Binding-site contacts:
Ligand atom N contacts residue PHE174 of chain 1.A at 3.6 Å.
Ligand atom CG1 contacts residue LEU216 of chain 1.A at 3.6 Å (hydrophobic).
Ligand atom O contacts residue GLU175 of chain 1.A at 2.9 Å (salt-bridge).
Ligand atom C contacts residue PHE174 of chain 1.A at 3.6 Å (hydrophobic).
Ligand atom CA contacts residue ALA173 of chain 1.A at 3.3 Å (hydrophobic).
Ligand atom C contacts residue CYS139 of chain 1.A at 2.9 Å (hydrophobic).
Ligand atom C contacts residue HIS90 of chain 1.A at 3.3 Å.
Ligand atom C contacts residue GLU175 of chain 1.A at 3.5 Å.
Ligand atom O contacts residue CYS139 of chain 1.A at 3.6 Å.
Ligand atom O1 contacts residue ILE176 of chain 1.A at 3.6 Å.
Ligand atom CZ contacts residue ASP40 of chain 1.A at 3.6 Å.
Ligand atom CA contacts residue CYS139 of chain 1.A at 3.7 Å (hydrophobic).
Ligand atom CG1 contacts residue ILE176 of chain 1.A at 3.4 Å (hydrophobic).
Ligand atom O contacts residue GLY91 of chain 1.A at 3.7 Å.
Ligand atom N contacts residue ALA173 of chain 1.A at 2.9 Å (h-bond).
Ligand atom CB contacts residue ALA173 of chain 1.A at 3.6 Å (hydrophobic).
Ligand atom CB contacts residue GLY89 of chain 1.A at 3.4 Å.
Ligand atom NH2 contacts residue ALA36 of chain 1.A at 3.5 Å.
Ligand atom C1 contacts residue CYS139 of chain 1.A at 1.9 Å (hydrophobic).
Ligand atom O1 contacts residue GLU175 of chain 1.A at 3.3 Å (salt-bridge).
Ligand atom NH1 contacts residue ALA88 of chain 1.A at 3.3 Å.
Ligand atom N contacts residue CYS139 of chain 1.A at 3.3 Å (h-bond).
Ligand atom O contacts residue HIS90 of chain 1.A at 2.8 Å (h-bond).
Ligand atom O1 contacts residue GLN177 of chain 1.A at 2.7 Å (h-bond).
Ligand atom CG contacts residue GLU175 of chain 1.A at 3.5 Å.
Ligand atom O contacts residue GLY89 of chain 1.A at 3.3 Å (h-bond).
Ligand atom O contacts residue PHE174 of chain 1.A at 3.4 Å.
Ligand atom CB contacts residue GLU175 of chain 1.A at 3.7 Å.
Ligand atom CG contacts residue LEU34 of chain 1.A at 3.6 Å (hydrophobic).
Ligand atom N contacts residue GLU175 of chain 1.A at 2.8 Å (salt-bridge).
Ligand atom C contacts residue ALA173 of chain 1.A at 3.5 Å (hydrophobic).
Ligand atom NH2 contacts residue ASP40 of chain 1.A at 2.7 Å (salt-bridge).
Ligand atom CD contacts residue GLN177 of chain 1.A at 3.5 Å.
Ligand atom CA contacts residue GLU175 of chain 1.A at 3.2 Å.
Ligand atom NH1 contacts residue ASP137 of chain 1.A at 2.9 Å (salt-bridge).
Ligand atom CB contacts residue GLU172 of chain 1.A at 3.5 Å.
Ligand atom NE contacts residue GLN177 of chain 1.A at 3.2 Å (h-bond).
Ligand atom NE contacts residue GLU175 of chain 1.A at 2.9 Å (salt-bridge).
Ligand atom CD contacts residue ASP137 of chain 1.A at 3.5 Å.
Ligand atom CG contacts residue GLN177 of chain 1.A at 3.4 Å.

Sequence of chain 1.A:
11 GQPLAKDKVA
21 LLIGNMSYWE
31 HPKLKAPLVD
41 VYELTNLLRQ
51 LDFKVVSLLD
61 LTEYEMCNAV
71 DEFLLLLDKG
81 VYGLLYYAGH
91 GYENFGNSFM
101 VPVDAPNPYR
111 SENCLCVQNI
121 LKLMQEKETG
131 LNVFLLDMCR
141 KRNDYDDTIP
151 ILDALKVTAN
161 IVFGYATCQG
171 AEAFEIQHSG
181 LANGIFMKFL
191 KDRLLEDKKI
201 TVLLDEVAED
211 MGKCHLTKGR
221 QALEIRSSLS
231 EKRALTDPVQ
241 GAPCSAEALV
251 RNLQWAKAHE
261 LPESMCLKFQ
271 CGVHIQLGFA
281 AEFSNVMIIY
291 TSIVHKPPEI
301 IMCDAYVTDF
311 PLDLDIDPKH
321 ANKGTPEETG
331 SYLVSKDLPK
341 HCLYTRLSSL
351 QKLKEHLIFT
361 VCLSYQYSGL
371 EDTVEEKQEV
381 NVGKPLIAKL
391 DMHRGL

This protein binds this small molecule.
Small molecule (SMILES): CC(=O)[C@H](CCCN=C(N)N)NC(=O)[C@@H]1CCCN1C(=O)[C@H](CCCN=C(N)N)NC(=O)[C@@H](NC(=O)OCc1ccccc1)C(C)C